Binding-site contacts:
Ligand atom C41 contacts residue HIS80 of chain 1.A at 3.9 Å.
Ligand atom C8 contacts residue ILE45 of chain 1.A at 3.6 Å (hydrophobic).
Ligand atom CL1 contacts residue ILE45 of chain 1.A at 4.0 Å.
Ligand atom C10 contacts residue LEU38 of chain 1.A at 3.3 Å (hydrophobic).
Ligand atom C7 contacts residue TYR51 of chain 1.A at 3.4 Å (hydrophobic).
Ligand atom C41 contacts residue ILE83 of chain 1.A at 4.0 Å (hydrophobic).
Ligand atom CL3 contacts residue PHE39 of chain 1.A at 3.4 Å.
Ligand atom CL1 contacts residue LEU38 of chain 1.A at 4.2 Å.
Ligand atom C7 contacts residue VAL77 of chain 1.A at 4.0 Å (hydrophobic).
Ligand atom CL1 contacts residue ILE83 of chain 1.A at 3.8 Å.
Ligand atom C11 contacts residue LEU38 of chain 1.A at 3.3 Å (hydrophobic).
Ligand atom CL2 contacts residue LEU38 of chain 1.A at 3.8 Å.
Ligand atom C42 contacts residue VAL77 of chain 1.A at 4.1 Å (hydrophobic).
Ligand atom CL2 contacts residue HIS80 of chain 1.A at 3.7 Å.
Ligand atom C39 contacts residue LEU38 of chain 1.A at 3.9 Å (hydrophobic).
Ligand atom CL2 contacts residue ILE83 of chain 1.A at 3.6 Å.
Ligand atom C9 contacts residue ILE45 of chain 1.A at 3.8 Å (hydrophobic).
Ligand atom C40 contacts residue HIS80 of chain 1.A at 3.5 Å.
Ligand atom O20 contacts residue VAL77 of chain 1.A at 3.7 Å.
Ligand atom C7 contacts residue ILE45 of chain 1.A at 4.1 Å (hydrophobic).
Ligand atom C39 contacts residue HIS80 of chain 1.A at 3.6 Å.
Ligand atom CL1 contacts residue PHE75 of chain 1.A at 3.9 Å.
Ligand atom C11 contacts residue GLY42 of chain 1.A at 3.3 Å.
Ligand atom C10 contacts residue LEU41 of chain 1.A at 4.1 Å (hydrophobic).
Ligand atom C6 contacts residue GLY42 of chain 1.A at 3.5 Å.
Ligand atom N18 contacts residue TYR51 of chain 1.A at 4.2 Å.
Ligand atom C19 contacts residue TYR51 of chain 1.A at 3.3 Å (hydrophobic).
Ligand atom C42 contacts residue HIS80 of chain 1.A at 4.1 Å.
Ligand atom C5 contacts residue TYR51 of chain 1.A at 3.7 Å (hydrophobic).
Ligand atom C37 contacts residue HIS80 of chain 1.A at 3.9 Å.
Ligand atom CL2 contacts residue TYR84 of chain 1.A at 3.7 Å.
Ligand atom C5 contacts residue GLY42 of chain 1.A at 3.6 Å.
Ligand atom C38 contacts residue HIS80 of chain 1.A at 3.6 Å.
Ligand atom C41 contacts residue VAL77 of chain 1.A at 4.0 Å (hydrophobic).
Ligand atom C57 contacts residue PHE39 of chain 1.A at 3.8 Å (hydrophobic).
Ligand atom C10 contacts residue GLY42 of chain 1.A at 3.7 Å.
Ligand atom C40 contacts residue LEU38 of chain 1.A at 3.9 Å (hydrophobic).
Ligand atom C6 contacts residue TYR51 of chain 1.A at 3.9 Å (hydrophobic).
Ligand atom C8 contacts residue VAL77 of chain 1.A at 3.9 Å (hydrophobic).
Ligand atom C56 contacts residue PHE39 of chain 1.A at 3.9 Å (hydrophobic).

Sequence of chain 1.A:
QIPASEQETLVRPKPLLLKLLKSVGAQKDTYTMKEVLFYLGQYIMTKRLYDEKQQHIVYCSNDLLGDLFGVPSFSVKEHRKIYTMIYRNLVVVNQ

This protein binds this small molecule.
Small molecule (SMILES): CN1C(=O)C(Cc2ccc(Cl)cc2)=C(c2c[nH]c3cc(Cl)ccc23)[C@@]1(O)Cc1ccc(Cl)cc1